Binding-site contacts:
Ligand atom O7 contacts residue ASN69 of chain 1.J at 3.0 Å.
Ligand atom C3 contacts residue ASN69 of chain 1.J at 3.8 Å.
Ligand atom C2 contacts residue ASN69 of chain 1.J at 2.5 Å.
Ligand atom C1 contacts residue ASN69 of chain 1.J at 1.5 Å.
Ligand atom O5 contacts residue ASN69 of chain 1.J at 2.5 Å (h-bond).
Ligand atom N2 contacts residue ASN69 of chain 1.J at 2.9 Å (h-bond).
Ligand atom C8 contacts residue ASN69 of chain 1.J at 4.3 Å.
Ligand atom C5 contacts residue ASN69 of chain 1.J at 3.7 Å.
Ligand atom C4 contacts residue ASN69 of chain 1.J at 4.2 Å.
Ligand atom O6 contacts residue ASN69 of chain 1.J at 4.2 Å.
Ligand atom C7 contacts residue ASN69 of chain 1.J at 3.2 Å.

Sequence of chain 1.J:
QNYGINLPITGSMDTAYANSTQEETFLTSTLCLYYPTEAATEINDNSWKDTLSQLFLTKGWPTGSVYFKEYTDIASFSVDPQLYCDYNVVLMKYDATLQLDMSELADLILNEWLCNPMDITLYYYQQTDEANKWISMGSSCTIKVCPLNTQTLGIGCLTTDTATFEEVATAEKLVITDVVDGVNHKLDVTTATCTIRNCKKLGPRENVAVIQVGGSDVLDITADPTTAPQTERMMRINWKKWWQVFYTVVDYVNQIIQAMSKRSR

This small molecule binds to this protein.
Small molecule (SMILES): CC(=O)N[C@@H]1[C@@H](O)[C@H](O)[C@@H](CO)O[C@H]1O